This protein binds this small molecule.
Small molecule (SMILES): CC(=O)N[C@@H]1[C@@H](O)[C@H](O)[C@@H](CO)O[C@H]1O

Sequence of chain 1.D:
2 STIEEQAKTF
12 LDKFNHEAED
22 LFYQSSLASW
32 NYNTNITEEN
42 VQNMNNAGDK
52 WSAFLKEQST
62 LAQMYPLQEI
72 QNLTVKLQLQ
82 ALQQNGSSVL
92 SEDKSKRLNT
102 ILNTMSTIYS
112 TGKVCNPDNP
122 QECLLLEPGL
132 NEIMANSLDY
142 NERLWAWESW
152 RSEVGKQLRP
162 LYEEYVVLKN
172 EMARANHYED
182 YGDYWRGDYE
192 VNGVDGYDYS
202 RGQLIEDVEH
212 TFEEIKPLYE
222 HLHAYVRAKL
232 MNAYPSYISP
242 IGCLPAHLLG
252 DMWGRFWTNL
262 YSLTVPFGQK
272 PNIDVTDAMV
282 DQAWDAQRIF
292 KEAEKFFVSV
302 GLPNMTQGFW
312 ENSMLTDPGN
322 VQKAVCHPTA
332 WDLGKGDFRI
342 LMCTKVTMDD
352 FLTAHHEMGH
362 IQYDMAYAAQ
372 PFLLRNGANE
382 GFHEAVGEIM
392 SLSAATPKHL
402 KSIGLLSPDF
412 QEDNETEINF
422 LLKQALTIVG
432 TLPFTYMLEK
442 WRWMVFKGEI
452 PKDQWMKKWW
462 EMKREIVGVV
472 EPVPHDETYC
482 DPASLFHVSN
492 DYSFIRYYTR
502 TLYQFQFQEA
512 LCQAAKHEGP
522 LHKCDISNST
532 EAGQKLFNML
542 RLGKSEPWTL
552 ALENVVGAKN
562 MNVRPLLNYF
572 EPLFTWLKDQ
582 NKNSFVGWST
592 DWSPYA

Binding-site contacts:
Ligand atom C1 contacts residue ASN529 of chain 1.D at 1.4 Å.
Ligand atom N2 contacts residue ASN529 of chain 1.D at 2.6 Å (h-bond).
Ligand atom C2 contacts residue SER403 of chain 1.D at 4.5 Å.
Ligand atom N2 contacts residue SER403 of chain 1.D at 3.8 Å.
Ligand atom O7 contacts residue ASN529 of chain 1.D at 4.1 Å.
Ligand atom C7 contacts residue ASN529 of chain 1.D at 3.2 Å.
Ligand atom C3 contacts residue ASN529 of chain 1.D at 3.8 Å.
Ligand atom C2 contacts residue ASN529 of chain 1.D at 2.5 Å.
Ligand atom C3 contacts residue SER403 of chain 1.D at 3.9 Å.
Ligand atom O5 contacts residue ASN529 of chain 1.D at 2.3 Å (h-bond).
Ligand atom O3 contacts residue SER403 of chain 1.D at 3.8 Å.
Ligand atom C4 contacts residue ASN529 of chain 1.D at 4.2 Å.
Ligand atom C5 contacts residue ASN529 of chain 1.D at 3.7 Å.
Ligand atom C7 contacts residue SER403 of chain 1.D at 4.3 Å.
Ligand atom C8 contacts residue SER403 of chain 1.D at 4.2 Å.
Ligand atom C8 contacts residue ASN529 of chain 1.D at 3.5 Å.